Binding-site contacts:
Ligand atom C contacts residue GLN161 of chain 2.A at 3.6 Å.
Ligand atom O contacts residue GLU240 of chain 2.A at 4.2 Å.
Ligand atom CA contacts residue CYS134 of chain 2.A at 3.4 Å (hydrophobic).
Ligand atom CA contacts residue ASN133 of chain 2.A at 4.1 Å.
Ligand atom CA contacts residue GLY165 of chain 2.A at 4.1 Å.
Ligand atom C contacts residue GLU240 of chain 2.A at 3.5 Å.
Ligand atom C contacts residue ARG267 of chain 2.A at 3.6 Å.
Ligand atom O contacts residue ARG267 of chain 2.A at 2.8 Å (salt-bridge).
Ligand atom OXT contacts residue CYS134 of chain 2.A at 4.0 Å.
Ligand atom SG contacts residue HIS274 of chain 2.A at 3.4 Å (h-bond).
Ligand atom OXT contacts residue GLN161 of chain 2.A at 2.9 Å (h-bond).
Ligand atom OXT contacts residue GLU240 of chain 2.A at 3.8 Å.
Ligand atom CB contacts residue GLY165 of chain 2.A at 3.5 Å.
Ligand atom C contacts residue CYS134 of chain 2.A at 4.2 Å (hydrophobic).
Ligand atom O contacts residue ALA166 of chain 2.A at 4.1 Å.
Ligand atom OXT contacts residue GLY165 of chain 2.A at 3.4 Å.
Ligand atom CB contacts residue ASN133 of chain 2.A at 4.4 Å.
Ligand atom O contacts residue ILE229 of chain 2.A at 3.7 Å.
Ligand atom O contacts residue GLY165 of chain 2.A at 3.3 Å (h-bond).
Ligand atom C contacts residue HIS274 of chain 2.A at 3.9 Å.
Ligand atom OXT contacts residue ARG267 of chain 2.A at 3.0 Å (salt-bridge).
Ligand atom CB contacts residue CYS134 of chain 2.A at 3.1 Å (hydrophobic).
Ligand atom N contacts residue GLY165 of chain 2.A at 4.5 Å.
Ligand atom N contacts residue ASN133 of chain 2.A at 3.5 Å (h-bond).
Ligand atom C contacts residue GLY165 of chain 2.A at 3.6 Å.
Ligand atom CA contacts residue HIS274 of chain 2.A at 4.4 Å.
Ligand atom CB contacts residue GLU240 of chain 2.A at 4.5 Å.
Ligand atom SG contacts residue GLN350 of chain 2.A at 3.2 Å.
Ligand atom OXT contacts residue HIS274 of chain 2.A at 2.8 Å (h-bond).
Ligand atom O contacts residue GLN161 of chain 2.A at 4.2 Å.
Ligand atom CA contacts residue GLN161 of chain 2.A at 4.2 Å.
Ligand atom CB contacts residue GLN350 of chain 2.A at 4.3 Å.
Ligand atom N contacts residue GLU240 of chain 2.A at 2.7 Å (salt-bridge).
Ligand atom SG contacts residue CYS134 of chain 2.A at 2.0 Å (h-bond).
Ligand atom C contacts residue ILE229 of chain 2.A at 4.4 Å (hydrophobic).
Ligand atom SG contacts residue GLY165 of chain 2.A at 3.7 Å.
Ligand atom CA contacts residue GLU240 of chain 2.A at 3.1 Å.

This small molecule binds to this protein.
Small molecule (SMILES): N[C@@H](CS)C(=O)O

Sequence of chain 2.A:
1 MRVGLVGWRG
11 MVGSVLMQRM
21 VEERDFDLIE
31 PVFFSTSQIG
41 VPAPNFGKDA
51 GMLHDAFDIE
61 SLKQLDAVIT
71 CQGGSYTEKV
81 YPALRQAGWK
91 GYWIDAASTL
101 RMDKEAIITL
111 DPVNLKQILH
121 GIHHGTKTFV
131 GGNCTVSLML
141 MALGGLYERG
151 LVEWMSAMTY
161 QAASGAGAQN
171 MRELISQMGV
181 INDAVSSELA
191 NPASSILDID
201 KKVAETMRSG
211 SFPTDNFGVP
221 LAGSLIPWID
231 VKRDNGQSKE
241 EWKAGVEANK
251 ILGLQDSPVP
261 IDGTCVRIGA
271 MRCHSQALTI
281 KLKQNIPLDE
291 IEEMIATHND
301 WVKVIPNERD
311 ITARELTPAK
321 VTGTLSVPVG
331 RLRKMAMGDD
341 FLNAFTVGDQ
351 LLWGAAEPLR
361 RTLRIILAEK